A protein and the small-molecule ligand that binds it are described below.
Small molecule (SMILES): CC1(C)Oc2ncnc(N)c2N=C1c1ccc(C2CCC(CC(=O)O)CC2)cc1

Sequence of chain 1.B:
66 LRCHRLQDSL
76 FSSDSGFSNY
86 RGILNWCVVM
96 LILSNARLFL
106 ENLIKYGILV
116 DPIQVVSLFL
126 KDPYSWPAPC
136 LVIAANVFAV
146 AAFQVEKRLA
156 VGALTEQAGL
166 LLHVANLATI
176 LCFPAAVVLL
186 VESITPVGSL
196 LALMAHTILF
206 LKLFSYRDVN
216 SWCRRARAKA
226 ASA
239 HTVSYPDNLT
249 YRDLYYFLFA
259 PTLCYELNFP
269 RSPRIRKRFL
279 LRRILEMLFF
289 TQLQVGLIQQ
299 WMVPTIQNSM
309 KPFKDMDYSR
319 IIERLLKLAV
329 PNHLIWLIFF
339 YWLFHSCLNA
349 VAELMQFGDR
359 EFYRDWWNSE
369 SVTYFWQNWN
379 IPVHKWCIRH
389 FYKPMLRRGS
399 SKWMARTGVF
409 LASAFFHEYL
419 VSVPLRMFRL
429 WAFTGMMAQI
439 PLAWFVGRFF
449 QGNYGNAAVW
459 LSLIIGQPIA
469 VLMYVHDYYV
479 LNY

Binding-site contacts:
Ligand atom C17 contacts residue VAL407 of chain 1.B at 3.4 Å (hydrophobic).
Ligand atom C9 contacts residue HIS382 of chain 1.B at 3.7 Å.
Ligand atom C8 contacts residue VAL407 of chain 1.B at 3.8 Å (hydrophobic).
Ligand atom N2 contacts residue VAL381 of chain 1.B at 3.8 Å.
Ligand atom C20 contacts residue GLN375 of chain 1.B at 3.7 Å.
Ligand atom C1 contacts residue TYR390 of chain 1.B at 3.6 Å (hydrophobic).
Ligand atom N2 contacts residue TRP377 of chain 1.B at 3.8 Å.
Ligand atom C7 contacts residue HIS382 of chain 1.B at 3.5 Å.
Ligand atom C13 contacts residue VAL381 of chain 1.B at 3.5 Å (hydrophobic).
Ligand atom C16 contacts residue SER411 of chain 1.B at 3.9 Å.
Ligand atom C15 contacts residue SER411 of chain 1.B at 3.7 Å.
Ligand atom C14 contacts residue SER411 of chain 1.B at 3.4 Å.
Ligand atom N contacts residue HIS382 of chain 1.B at 3.8 Å.
Ligand atom N3 contacts residue VAL381 of chain 1.B at 3.8 Å.
Ligand atom C11 contacts residue TRP374 of chain 1.B at 3.8 Å (hydrophobic).
Ligand atom C7 contacts residue VAL407 of chain 1.B at 4.0 Å (hydrophobic).
Ligand atom O2 contacts residue SER411 of chain 1.B at 2.7 Å (h-bond).
Ligand atom C18 contacts residue TRP374 of chain 1.B at 3.9 Å (hydrophobic).
Ligand atom N1 contacts residue ASN378 of chain 1.B at 3.4 Å (h-bond).
Ligand atom C6 contacts residue HIS382 of chain 1.B at 3.9 Å.
Ligand atom C21 contacts residue GLN375 of chain 1.B at 3.4 Å.
Ligand atom N1 contacts residue TRP374 of chain 1.B at 2.8 Å (h-bond).
Ligand atom C3 contacts residue TYR390 of chain 1.B at 3.3 Å (hydrophobic).
Ligand atom C16 contacts residue PHE408 of chain 1.B at 3.4 Å (hydrophobic).
Ligand atom C12 contacts residue ASN378 of chain 1.B at 4.1 Å.
Ligand atom N3 contacts residue HIS415 of chain 1.B at 3.9 Å.
Ligand atom C4 contacts residue TYR390 of chain 1.B at 3.9 Å (hydrophobic).
Ligand atom C17 contacts residue CYS385 of chain 1.B at 3.5 Å (hydrophobic).
Ligand atom C7 contacts residue ILE386 of chain 1.B at 4.0 Å (hydrophobic).
Ligand atom C12 contacts residue TRP374 of chain 1.B at 3.8 Å (hydrophobic).
Ligand atom N contacts residue TRP374 of chain 1.B at 3.6 Å.
Ligand atom C17 contacts residue SER411 of chain 1.B at 3.4 Å.
Ligand atom N2 contacts residue ASN378 of chain 1.B at 3.5 Å.
Ligand atom N1 contacts residue TRP377 of chain 1.B at 2.5 Å (h-bond).
Ligand atom N1 contacts residue HIS382 of chain 1.B at 3.4 Å.
Ligand atom C16 contacts residue MET434 of chain 1.B at 3.7 Å (hydrophobic).
Ligand atom O2 contacts residue MET434 of chain 1.B at 4.1 Å.
Ligand atom C12 contacts residue TRP377 of chain 1.B at 3.5 Å (hydrophobic).
Ligand atom C8 contacts residue HIS382 of chain 1.B at 3.3 Å.
Ligand atom N3 contacts residue SER411 of chain 1.B at 3.1 Å (h-bond).